Binding-site contacts:
Ligand atom N2 contacts residue ASN21 of chain 36.E at 3.3 Å (h-bond).
Ligand atom C5 contacts residue ASN21 of chain 36.E at 3.3 Å.
Ligand atom O6 contacts residue ASN21 of chain 36.E at 4.3 Å.
Ligand atom C3 contacts residue ASN21 of chain 36.E at 3.7 Å.
Ligand atom C2 contacts residue ASN21 of chain 36.E at 2.5 Å.
Ligand atom C1 contacts residue ASN21 of chain 36.E at 1.4 Å.
Ligand atom C4 contacts residue ASN21 of chain 36.E at 3.8 Å.
Ligand atom C6 contacts residue ASN21 of chain 36.E at 3.3 Å.
Ligand atom O5 contacts residue ASN21 of chain 36.E at 2.5 Å (h-bond).
Ligand atom C7 contacts residue ASN21 of chain 36.E at 4.0 Å.
Ligand atom O7 contacts residue ASN21 of chain 36.E at 4.0 Å.

The small molecule below binds the protein below.
Small molecule (SMILES): CC(=O)N[C@@H]1[C@@H](O)[C@H](O)[C@@H](CO)O[C@H]1O

Sequence of chain 36.E:
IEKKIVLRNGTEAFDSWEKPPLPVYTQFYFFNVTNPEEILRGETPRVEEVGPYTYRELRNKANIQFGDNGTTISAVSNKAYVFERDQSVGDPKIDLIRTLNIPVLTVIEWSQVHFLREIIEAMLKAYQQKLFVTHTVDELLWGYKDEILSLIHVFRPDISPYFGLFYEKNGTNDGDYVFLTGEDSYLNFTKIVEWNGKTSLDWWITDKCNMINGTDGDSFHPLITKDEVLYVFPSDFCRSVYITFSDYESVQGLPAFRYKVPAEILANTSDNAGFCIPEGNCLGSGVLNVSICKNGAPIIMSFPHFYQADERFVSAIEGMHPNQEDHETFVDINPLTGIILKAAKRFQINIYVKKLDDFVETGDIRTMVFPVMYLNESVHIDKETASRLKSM